Binding-site contacts:
Ligand atom C59 contacts residue THR1 of chain 1.BA at 2.5 Å.
Ligand atom N41 contacts residue GLY47 of chain 1.BA at 2.9 Å (h-bond).
Ligand atom O40 contacts residue THR21 of chain 1.BA at 3.4 Å (h-bond).
Ligand atom C45 contacts residue ARG45 of chain 1.BA at 3.3 Å.
Ligand atom C42 contacts residue THR1 of chain 1.BA at 2.3 Å.
Ligand atom C18 contacts residue SER48 of chain 1.BA at 3.4 Å.
Ligand atom C38 contacts residue GLY47 of chain 1.BA at 3.5 Å.
Ligand atom N30 contacts residue THR21 of chain 1.BA at 3.2 Å (h-bond).
Ligand atom O48 contacts residue GLY47 of chain 1.BA at 3.0 Å (h-bond).
Ligand atom C24 contacts residue THR20 of chain 1.BA at 3.6 Å.
Ligand atom C58 contacts residue THR1 of chain 1.BA at 2.5 Å.
Ligand atom C46 contacts residue THR20 of chain 1.BA at 3.7 Å.
Ligand atom O60 contacts residue THR1 of chain 1.BA at 3.0 Å (h-bond).
Ligand atom C31 contacts residue GLY47 of chain 1.BA at 3.4 Å.
Ligand atom O21 contacts residue THR21 of chain 1.BA at 3.5 Å (h-bond).
Ligand atom O21 contacts residue THR22 of chain 1.BA at 3.4 Å.
Ligand atom C43 contacts residue THR1 of chain 1.BA at 2.7 Å.
Ligand atom C23 contacts residue THR21 of chain 1.BA at 3.4 Å.
Ligand atom O48 contacts residue SER46 of chain 1.BA at 3.4 Å.
Ligand atom C19 contacts residue HIS116 of chain 1.V at 3.7 Å.
Ligand atom C51 contacts residue THR1 of chain 1.BA at 1.5 Å.
Ligand atom C26 contacts residue HIS114 of chain 1.V at 3.5 Å.
Ligand atom C59 contacts residue SER129 of chain 1.BA at 3.6 Å.
Ligand atom C58 contacts residue SER168 of chain 1.BA at 3.4 Å.
Ligand atom C43 contacts residue GLY47 of chain 1.BA at 3.4 Å.
Ligand atom O60 contacts residue SER129 of chain 1.BA at 3.6 Å.
Ligand atom C27 contacts residue THR22 of chain 1.BA at 3.2 Å.
Ligand atom O29 contacts residue ALA49 of chain 1.BA at 3.1 Å (h-bond).
Ligand atom N4 contacts residue THR22 of chain 1.BA at 3.8 Å.
Ligand atom O9 contacts residue THR22 of chain 1.BA at 3.7 Å.
Ligand atom C47 contacts residue THR1 of chain 1.BA at 1.4 Å.
Ligand atom C39 contacts residue GLY47 of chain 1.BA at 3.5 Å.
Ligand atom N41 contacts residue THR1 of chain 1.BA at 3.7 Å.
Ligand atom C44 contacts residue THR1 of chain 1.BA at 3.7 Å.
Ligand atom C8 contacts residue THR22 of chain 1.BA at 3.7 Å.
Ligand atom C26 contacts residue SER118 of chain 1.V at 3.5 Å.
Ligand atom O48 contacts residue THR1 of chain 1.BA at 2.3 Å (h-bond).
Ligand atom O40 contacts residue THR20 of chain 1.BA at 3.4 Å.
Ligand atom C42 contacts residue GLY47 of chain 1.BA at 3.7 Å.
Ligand atom C13 contacts residue HIS116 of chain 1.V at 3.7 Å.

Sequence of chain 1.V:
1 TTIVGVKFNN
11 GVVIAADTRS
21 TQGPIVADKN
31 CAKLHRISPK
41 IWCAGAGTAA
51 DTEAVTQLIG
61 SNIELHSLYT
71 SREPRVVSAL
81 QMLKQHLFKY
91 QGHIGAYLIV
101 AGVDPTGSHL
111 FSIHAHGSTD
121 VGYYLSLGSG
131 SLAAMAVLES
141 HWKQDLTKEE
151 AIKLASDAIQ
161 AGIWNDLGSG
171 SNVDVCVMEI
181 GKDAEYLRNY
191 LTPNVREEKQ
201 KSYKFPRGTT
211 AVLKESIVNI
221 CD

This protein binds this small molecule.
Small molecule (SMILES): CC(C)C[C@H](NC(=O)[C@H](CCc1ccccc1)NC(=O)CN1CCOCC1)C(=O)N[C@@H](Cc1ccccc1)C(=O)N[C@@H](CC(C)C)[C@@H](O)[C@H](C)CO

Sequence of chain 1.BA:
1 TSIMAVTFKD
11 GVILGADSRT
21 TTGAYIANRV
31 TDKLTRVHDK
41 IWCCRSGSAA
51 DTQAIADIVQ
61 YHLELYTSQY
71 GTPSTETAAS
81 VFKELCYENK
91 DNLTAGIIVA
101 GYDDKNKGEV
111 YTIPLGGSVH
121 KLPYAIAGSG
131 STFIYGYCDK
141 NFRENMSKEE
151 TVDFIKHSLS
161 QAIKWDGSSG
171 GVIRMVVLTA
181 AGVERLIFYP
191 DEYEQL